Sequence of chain 2.A:
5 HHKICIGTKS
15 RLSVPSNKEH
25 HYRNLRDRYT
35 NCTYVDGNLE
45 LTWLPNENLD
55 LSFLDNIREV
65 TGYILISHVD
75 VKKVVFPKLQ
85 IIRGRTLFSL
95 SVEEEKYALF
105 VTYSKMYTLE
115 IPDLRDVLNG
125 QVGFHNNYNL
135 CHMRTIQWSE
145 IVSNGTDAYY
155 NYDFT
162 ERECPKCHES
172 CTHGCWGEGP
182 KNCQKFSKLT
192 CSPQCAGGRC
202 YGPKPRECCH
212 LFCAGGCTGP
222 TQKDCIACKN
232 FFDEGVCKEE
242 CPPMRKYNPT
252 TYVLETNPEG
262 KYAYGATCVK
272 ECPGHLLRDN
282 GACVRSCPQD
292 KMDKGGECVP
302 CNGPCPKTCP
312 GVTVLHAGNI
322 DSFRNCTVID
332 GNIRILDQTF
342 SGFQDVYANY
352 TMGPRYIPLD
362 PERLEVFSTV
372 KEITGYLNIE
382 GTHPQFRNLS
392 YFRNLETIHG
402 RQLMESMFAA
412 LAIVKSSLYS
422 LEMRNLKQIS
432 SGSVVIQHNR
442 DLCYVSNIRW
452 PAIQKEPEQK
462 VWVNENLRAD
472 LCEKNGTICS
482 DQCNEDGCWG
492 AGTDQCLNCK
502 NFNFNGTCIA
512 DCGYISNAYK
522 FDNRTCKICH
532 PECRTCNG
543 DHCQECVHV

The small molecule below binds the protein below.
Small molecule (SMILES): CC(=O)N[C@H]1[C@H](O[C@H]2[C@H](O)[C@@H](NC(C)=O)CO[C@@H]2CO)O[C@H](CO)[C@@H](O[C@@H]2O[C@H](CO)[C@@H](O)[C@H](O)[C@@H]2O)[C@@H]1O

Binding-site contacts:
Ligand atom C2 contacts residue ASN389 of chain 2.A at 2.4 Å.
Ligand atom C4 contacts residue ASN389 of chain 2.A at 4.2 Å.
Ligand atom O5 contacts residue ASN389 of chain 2.A at 2.2 Å (h-bond).
Ligand atom O6 contacts residue TYR392 of chain 2.A at 3.4 Å (h-bond).
Ligand atom O6 contacts residue GLN386 of chain 2.A at 4.1 Å.
Ligand atom C1 contacts residue ASN389 of chain 2.A at 1.5 Å.
Ligand atom N2 contacts residue ASN389 of chain 2.A at 3.0 Å (h-bond).
Ligand atom O7 contacts residue ARG388 of chain 2.A at 3.0 Å (salt-bridge).
Ligand atom C6 contacts residue SER391 of chain 2.A at 4.2 Å.
Ligand atom C1 contacts residue SER391 of chain 2.A at 3.5 Å.
Ligand atom O7 contacts residue ASN389 of chain 2.A at 3.7 Å.
Ligand atom C3 contacts residue ASN389 of chain 2.A at 3.8 Å.
Ligand atom C7 contacts residue ARG388 of chain 2.A at 4.3 Å.
Ligand atom O5 contacts residue SER391 of chain 2.A at 3.5 Å (h-bond).
Ligand atom C5 contacts residue SER391 of chain 2.A at 3.7 Å.
Ligand atom C6 contacts residue TYR392 of chain 2.A at 3.8 Å (hydrophobic).
Ligand atom C7 contacts residue ASN389 of chain 2.A at 3.6 Å.
Ligand atom C5 contacts residue ASN389 of chain 2.A at 3.6 Å.